Sequence of chain 1.A:
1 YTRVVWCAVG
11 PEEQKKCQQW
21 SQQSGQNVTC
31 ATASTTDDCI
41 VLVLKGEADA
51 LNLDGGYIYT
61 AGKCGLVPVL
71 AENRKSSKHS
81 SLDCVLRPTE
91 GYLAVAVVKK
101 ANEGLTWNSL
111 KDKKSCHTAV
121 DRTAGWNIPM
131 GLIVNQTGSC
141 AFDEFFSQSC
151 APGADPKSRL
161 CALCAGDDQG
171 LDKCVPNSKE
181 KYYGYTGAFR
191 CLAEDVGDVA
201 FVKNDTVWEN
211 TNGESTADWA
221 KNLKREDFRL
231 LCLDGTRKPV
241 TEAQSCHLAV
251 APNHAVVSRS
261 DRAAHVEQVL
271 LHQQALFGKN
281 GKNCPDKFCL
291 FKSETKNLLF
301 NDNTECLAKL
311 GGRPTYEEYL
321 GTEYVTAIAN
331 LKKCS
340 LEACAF

The protein below binds the small molecule below.
Small molecule (SMILES): CC(=O)N[C@H]1[C@H](O[C@H]2[C@H](O)[C@@H](NC(C)=O)CO[C@@H]2CO)O[C@H](CO)[C@@H](O)[C@@H]1O

Binding-site contacts:
Ligand atom C7 contacts residue LEU132 of chain 1.A at 3.9 Å (hydrophobic).
Ligand atom O5 contacts residue THR326 of chain 1.A at 3.5 Å (h-bond).
Ligand atom C8 contacts residue GLY131 of chain 1.A at 3.8 Å.
Ligand atom C6 contacts residue THR326 of chain 1.A at 4.3 Å.
Ligand atom N2 contacts residue ASN135 of chain 1.A at 2.8 Å (h-bond).
Ligand atom O5 contacts residue ASN135 of chain 1.A at 2.3 Å (h-bond).
Ligand atom O7 contacts residue THR326 of chain 1.A at 4.1 Å.
Ligand atom N2 contacts residue GLY131 of chain 1.A at 4.3 Å.
Ligand atom C4 contacts residue ASN135 of chain 1.A at 3.9 Å.
Ligand atom C3 contacts residue ASN330 of chain 1.A at 4.1 Å.
Ligand atom C8 contacts residue LEU132 of chain 1.A at 3.6 Å (hydrophobic).
Ligand atom O4 contacts residue THR326 of chain 1.A at 4.3 Å.
Ligand atom C3 contacts residue ALA327 of chain 1.A at 4.3 Å (hydrophobic).
Ligand atom C5 contacts residue ASN135 of chain 1.A at 3.5 Å.
Ligand atom C7 contacts residue ASN330 of chain 1.A at 3.2 Å.
Ligand atom C4 contacts residue ASN330 of chain 1.A at 4.0 Å.
Ligand atom C8 contacts residue ILE128 of chain 1.A at 4.2 Å (hydrophobic).
Ligand atom C3 contacts residue ASN135 of chain 1.A at 3.6 Å.
Ligand atom C6 contacts residue GLU323 of chain 1.A at 3.4 Å.
Ligand atom C7 contacts residue GLY131 of chain 1.A at 4.5 Å.
Ligand atom C1 contacts residue THR326 of chain 1.A at 4.2 Å.
Ligand atom N2 contacts residue ASN330 of chain 1.A at 3.9 Å.
Ligand atom O4 contacts residue ASN330 of chain 1.A at 3.0 Å (h-bond).
Ligand atom O7 contacts residue ASN330 of chain 1.A at 2.8 Å (h-bond).
Ligand atom O3 contacts residue ALA327 of chain 1.A at 4.2 Å.
Ligand atom C2 contacts residue ASN135 of chain 1.A at 2.3 Å.
Ligand atom C5 contacts residue ASN330 of chain 1.A at 3.9 Å.
Ligand atom C1 contacts residue ASN330 of chain 1.A at 3.8 Å.
Ligand atom C2 contacts residue ASN330 of chain 1.A at 4.3 Å.
Ligand atom C8 contacts residue ALA327 of chain 1.A at 3.8 Å (hydrophobic).
Ligand atom O3 contacts residue THR326 of chain 1.A at 4.1 Å.
Ligand atom N2 contacts residue ALA327 of chain 1.A at 4.0 Å.
Ligand atom O7 contacts residue LEU132 of chain 1.A at 3.5 Å.
Ligand atom C1 contacts residue ASN135 of chain 1.A at 1.4 Å.
Ligand atom O7 contacts residue ASN135 of chain 1.A at 3.8 Å.
Ligand atom C8 contacts residue ASN330 of chain 1.A at 3.2 Å.
Ligand atom C7 contacts residue ALA327 of chain 1.A at 4.1 Å (hydrophobic).
Ligand atom O6 contacts residue GLU323 of chain 1.A at 3.1 Å (salt-bridge).
Ligand atom C6 contacts residue ASN330 of chain 1.A at 4.4 Å.
Ligand atom C7 contacts residue ASN135 of chain 1.A at 3.5 Å.